Sequence of chain 2.A:
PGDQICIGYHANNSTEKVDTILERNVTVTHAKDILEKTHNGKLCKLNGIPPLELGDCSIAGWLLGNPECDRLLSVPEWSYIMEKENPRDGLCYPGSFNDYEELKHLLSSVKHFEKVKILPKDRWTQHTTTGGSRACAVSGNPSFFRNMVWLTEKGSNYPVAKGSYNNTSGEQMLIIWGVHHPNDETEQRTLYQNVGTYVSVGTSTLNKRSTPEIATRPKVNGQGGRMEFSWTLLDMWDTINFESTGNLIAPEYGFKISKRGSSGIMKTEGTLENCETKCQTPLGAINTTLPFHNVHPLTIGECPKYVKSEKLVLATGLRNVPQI

Binding-site contacts:
Ligand atom C7 contacts residue ASN166 of chain 2.A at 3.7 Å.
Ligand atom C5 contacts residue TRP237 of chain 2.A at 4.0 Å (hydrophobic).
Ligand atom C1 contacts residue TRP237 of chain 2.A at 3.9 Å (hydrophobic).
Ligand atom C1 contacts residue ASN166 of chain 2.A at 1.5 Å.
Ligand atom O4 contacts residue TRP237 of chain 2.A at 4.1 Å.
Ligand atom C5 contacts residue ASN166 of chain 2.A at 3.7 Å.
Ligand atom C4 contacts residue TRP237 of chain 2.A at 4.2 Å (hydrophobic).
Ligand atom O6 contacts residue THR168 of chain 2.A at 4.3 Å.
Ligand atom C6 contacts residue TRP237 of chain 2.A at 3.7 Å (hydrophobic).
Ligand atom N2 contacts residue ASN166 of chain 2.A at 2.8 Å (h-bond).
Ligand atom O5 contacts residue TRP237 of chain 2.A at 4.3 Å.
Ligand atom O5 contacts residue THR168 of chain 2.A at 3.8 Å.
Ligand atom C6 contacts residue THR168 of chain 2.A at 4.3 Å.
Ligand atom O5 contacts residue ASN166 of chain 2.A at 2.4 Å (h-bond).
Ligand atom C3 contacts residue ASN166 of chain 2.A at 3.8 Å.
Ligand atom O6 contacts residue TRP237 of chain 2.A at 4.2 Å.
Ligand atom O7 contacts residue ASN166 of chain 2.A at 4.2 Å.
Ligand atom C2 contacts residue ASN166 of chain 2.A at 2.4 Å.
Ligand atom C4 contacts residue ASN166 of chain 2.A at 4.1 Å.
Ligand atom N2 contacts residue THR239 of chain 2.A at 4.2 Å.
Ligand atom C7 contacts residue THR239 of chain 2.A at 4.4 Å.
Ligand atom N2 contacts residue TRP237 of chain 2.A at 4.4 Å.
Ligand atom C8 contacts residue THR239 of chain 2.A at 4.0 Å.

The small molecule below binds the protein below.
Small molecule (SMILES): CC(=O)N[C@H]1[C@H](O[C@H]2[C@H](O)[C@@H](NC(C)=O)CO[C@@H]2CO)O[C@H](CO)[C@@H](O)[C@@H]1O